The small molecule below binds the protein below.
Small molecule (SMILES): Cc1ccc(C2C[C@]3(ON2)O[C@H](CO)[C@@H](O)[C@H](O)[C@H]3O)cc1

Sequence of chain 2.A:
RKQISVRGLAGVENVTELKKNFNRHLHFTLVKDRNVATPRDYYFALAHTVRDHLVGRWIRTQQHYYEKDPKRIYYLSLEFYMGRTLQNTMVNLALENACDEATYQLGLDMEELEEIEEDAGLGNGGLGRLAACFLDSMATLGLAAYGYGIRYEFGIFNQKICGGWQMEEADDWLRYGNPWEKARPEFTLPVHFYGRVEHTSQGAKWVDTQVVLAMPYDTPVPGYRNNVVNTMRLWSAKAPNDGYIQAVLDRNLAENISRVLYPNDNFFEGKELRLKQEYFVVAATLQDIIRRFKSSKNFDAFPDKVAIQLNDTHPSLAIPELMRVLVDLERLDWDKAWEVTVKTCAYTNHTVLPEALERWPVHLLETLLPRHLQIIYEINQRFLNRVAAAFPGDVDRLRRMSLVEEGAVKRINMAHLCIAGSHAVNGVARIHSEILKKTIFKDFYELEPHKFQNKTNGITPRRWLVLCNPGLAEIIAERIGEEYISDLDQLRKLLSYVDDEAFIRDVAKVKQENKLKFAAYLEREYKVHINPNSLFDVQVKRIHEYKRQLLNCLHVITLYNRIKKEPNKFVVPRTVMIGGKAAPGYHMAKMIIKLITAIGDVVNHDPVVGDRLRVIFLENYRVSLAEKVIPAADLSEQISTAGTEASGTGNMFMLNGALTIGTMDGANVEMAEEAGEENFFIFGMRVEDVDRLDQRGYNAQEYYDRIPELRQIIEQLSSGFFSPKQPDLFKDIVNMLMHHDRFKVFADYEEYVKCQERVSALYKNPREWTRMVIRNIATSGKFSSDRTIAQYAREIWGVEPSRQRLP

Binding-site contacts:
Ligand atom C13 contacts residue GLU88 of chain 2.A at 3.5 Å.
Ligand atom O7 contacts residue LEU136 of chain 2.A at 3.7 Å.
Ligand atom C8 contacts residue LEU136 of chain 2.A at 3.7 Å (hydrophobic).
Ligand atom C14 contacts residue ASP283 of chain 2.A at 3.7 Å.
Ligand atom C13 contacts residue ASP283 of chain 2.A at 3.5 Å.
Ligand atom O2 contacts residue GLU672 of chain 2.A at 3.2 Å (salt-bridge).
Ligand atom C6 contacts residue GLY135 of chain 2.A at 3.8 Å.
Ligand atom C3 contacts residue GLU672 of chain 2.A at 3.4 Å.
Ligand atom O3 contacts residue ALA673 of chain 2.A at 3.3 Å (h-bond).
Ligand atom O4 contacts residue SER674 of chain 2.A at 3.6 Å.
Ligand atom C6 contacts residue LEU136 of chain 2.A at 3.9 Å (hydrophobic).
Ligand atom O5 contacts residue LEU136 of chain 2.A at 3.8 Å.
Ligand atom O4 contacts residue ASN484 of chain 2.A at 3.4 Å (h-bond).
Ligand atom C5 contacts residue GLY135 of chain 2.A at 3.8 Å.
Ligand atom O5 contacts residue HIS377 of chain 2.A at 3.6 Å.
Ligand atom C5 contacts residue LEU136 of chain 2.A at 3.8 Å (hydrophobic).
Ligand atom O6 contacts residue HIS377 of chain 2.A at 2.6 Å (h-bond).
Ligand atom C7 contacts residue HIS377 of chain 2.A at 3.4 Å.
Ligand atom O6 contacts residue ASN484 of chain 2.A at 2.9 Å (h-bond).
Ligand atom O3 contacts residue GLY675 of chain 2.A at 3.1 Å (h-bond).
Ligand atom C6 contacts residue HIS377 of chain 2.A at 3.4 Å.
Ligand atom C2 contacts residue HIS377 of chain 2.A at 3.4 Å.
Ligand atom C14 contacts residue LEU136 of chain 2.A at 3.8 Å (hydrophobic).
Ligand atom C4 contacts residue GLY675 of chain 2.A at 3.8 Å.
Ligand atom C2 contacts residue GLU672 of chain 2.A at 3.9 Å.
Ligand atom C10 contacts residue ASP283 of chain 2.A at 3.9 Å.
Ligand atom C3 contacts residue GLY675 of chain 2.A at 3.9 Å.
Ligand atom O2 contacts residue TYR573 of chain 2.A at 3.1 Å (h-bond).
Ligand atom N1 contacts residue LEU136 of chain 2.A at 3.7 Å.
Ligand atom C1 contacts residue HIS377 of chain 2.A at 3.8 Å.
Ligand atom C15 contacts residue HIS341 of chain 2.A at 3.5 Å.
Ligand atom C6 contacts residue ASN484 of chain 2.A at 3.3 Å.
Ligand atom C11 contacts residue HIS341 of chain 2.A at 3.9 Å.
Ligand atom O6 contacts residue LEU139 of chain 2.A at 3.9 Å.
Ligand atom O4 contacts residue GLY675 of chain 2.A at 2.9 Å (h-bond).
Ligand atom C9 contacts residue LEU136 of chain 2.A at 3.9 Å (hydrophobic).
Ligand atom C12 contacts residue HIS341 of chain 2.A at 3.6 Å.
Ligand atom O6 contacts residue VAL455 of chain 2.A at 3.7 Å.
Ligand atom O3 contacts residue GLU672 of chain 2.A at 2.8 Å (salt-bridge).
Ligand atom O3 contacts residue SER674 of chain 2.A at 3.0 Å (h-bond).